Sequence of chain 2.B:
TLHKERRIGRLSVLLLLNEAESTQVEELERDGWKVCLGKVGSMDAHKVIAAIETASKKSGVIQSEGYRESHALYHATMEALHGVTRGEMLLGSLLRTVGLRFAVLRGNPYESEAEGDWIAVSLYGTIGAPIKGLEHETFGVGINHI

Sequence of chain 1.C:
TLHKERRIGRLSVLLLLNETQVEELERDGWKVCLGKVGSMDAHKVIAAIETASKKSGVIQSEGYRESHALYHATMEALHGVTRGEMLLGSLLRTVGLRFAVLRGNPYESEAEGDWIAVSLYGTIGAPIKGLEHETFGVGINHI

Sequence of chain 1.B:
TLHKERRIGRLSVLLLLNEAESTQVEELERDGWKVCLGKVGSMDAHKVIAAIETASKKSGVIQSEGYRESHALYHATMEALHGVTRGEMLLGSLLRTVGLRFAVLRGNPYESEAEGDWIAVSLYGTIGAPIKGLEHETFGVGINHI

Binding-site contacts:
Ligand atom CA contacts residue MN1 of chain 1.J at 2.6 Å.
Ligand atom N contacts residue HIS72 of chain 1.B at 3.2 Å.
Ligand atom O contacts residue GLU80 of chain 2.B at 4.0 Å.
Ligand atom C contacts residue HIS137 of chain 1.C at 3.9 Å.
Ligand atom CE1 contacts residue TYR68 of chain 1.B at 3.5 Å (hydrophobic).
Ligand atom CG contacts residue TYR75 of chain 1.B at 4.0 Å (hydrophobic).
Ligand atom OXT contacts residue ARG87 of chain 1.C at 2.8 Å (salt-bridge).
Ligand atom O contacts residue HIS137 of chain 1.C at 3.5 Å (h-bond).
Ligand atom N contacts residue HIS76 of chain 1.B at 4.0 Å.
Ligand atom CE1 contacts residue ALA130 of chain 1.C at 3.8 Å (hydrophobic).
Ligand atom CD2 contacts residue GLY129 of chain 1.C at 3.4 Å.
Ligand atom CA contacts residue HIS76 of chain 1.B at 4.0 Å.
Ligand atom N contacts residue TYR68 of chain 1.B at 2.8 Å (h-bond).
Ligand atom NE2 contacts residue GLY129 of chain 1.C at 3.7 Å.
Ligand atom OXT contacts residue ILE128 of chain 1.C at 3.3 Å.
Ligand atom OXT contacts residue ARG97 of chain 1.C at 2.8 Å (salt-bridge).
Ligand atom O contacts residue ARG87 of chain 1.C at 2.7 Å (salt-bridge).
Ligand atom CA contacts residue HIS137 of chain 1.C at 4.0 Å.
Ligand atom CA contacts residue TYR68 of chain 1.B at 4.0 Å (hydrophobic).
Ligand atom NE2 contacts residue TYR75 of chain 1.B at 3.8 Å.
Ligand atom OXT contacts residue MN1 of chain 1.J at 4.0 Å.
Ligand atom CA contacts residue TYR75 of chain 1.B at 4.0 Å (hydrophobic).
Ligand atom ND1 contacts residue TYR68 of chain 1.B at 2.8 Å (h-bond).
Ligand atom N contacts residue MN1 of chain 1.J at 2.0 Å.
Ligand atom CD2 contacts residue ALA130 of chain 1.C at 3.6 Å (hydrophobic).
Ligand atom CB contacts residue ILE128 of chain 1.C at 4.0 Å (hydrophobic).
Ligand atom C contacts residue ARG87 of chain 1.C at 3.5 Å.
Ligand atom NE2 contacts residue ALA130 of chain 1.C at 3.3 Å (h-bond).
Ligand atom CB contacts residue GLY129 of chain 1.C at 4.0 Å.
Ligand atom C contacts residue ARG97 of chain 1.C at 3.9 Å.
Ligand atom O contacts residue HIS76 of chain 1.B at 3.4 Å.
Ligand atom CD2 contacts residue LEU96 of chain 1.C at 3.7 Å (hydrophobic).
Ligand atom CG contacts residue GLY129 of chain 1.C at 3.7 Å.
Ligand atom CD2 contacts residue TYR75 of chain 1.B at 3.6 Å (hydrophobic).
Ligand atom O contacts residue MN1 of chain 1.J at 2.2 Å.
Ligand atom N contacts residue HIS137 of chain 1.C at 2.9 Å (h-bond).
Ligand atom CD2 contacts residue ARG97 of chain 1.C at 3.5 Å.
Ligand atom NE2 contacts residue LEU96 of chain 1.C at 3.8 Å.
Ligand atom C contacts residue MN1 of chain 1.J at 2.7 Å.
Ligand atom CG contacts residue TYR68 of chain 1.B at 3.8 Å (hydrophobic).

The protein below binds the small molecule below.
Small molecule (SMILES): N[C@@H](Cc1c[nH]c[nH+]1)C(=O)O